Binding-site contacts:
Ligand atom C6 contacts residue TRP38 of chain 28.B at 3.9 Å (hydrophobic).
Ligand atom C4 contacts residue TRP38 of chain 28.B at 4.1 Å (hydrophobic).
Ligand atom N1 contacts residue LYS58 of chain 28.D at 4.0 Å.
Ligand atom O6 contacts residue LYS58 of chain 28.D at 4.2 Å.
Ligand atom N3 contacts residue TRP38 of chain 28.B at 4.3 Å.
Ligand atom N1 contacts residue TRP38 of chain 28.B at 4.1 Å.
Ligand atom N9 contacts residue TRP38 of chain 28.B at 4.4 Å.
Ligand atom N7 contacts residue TRP38 of chain 28.B at 3.7 Å.
Ligand atom O6 contacts residue TRP38 of chain 28.B at 3.7 Å.
Ligand atom C8 contacts residue TRP38 of chain 28.B at 4.1 Å (hydrophobic).
Ligand atom C2 contacts residue TRP38 of chain 28.B at 4.2 Å (hydrophobic).
Ligand atom C5 contacts residue TRP38 of chain 28.B at 3.9 Å (hydrophobic).

This small molecule binds to this protein.
Small molecule (SMILES): Nc1nc2[nH]cnc2c(=O)[nH]1

Sequence of chain 28.D:
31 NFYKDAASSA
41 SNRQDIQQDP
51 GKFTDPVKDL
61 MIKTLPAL

Sequence of chain 28.B:
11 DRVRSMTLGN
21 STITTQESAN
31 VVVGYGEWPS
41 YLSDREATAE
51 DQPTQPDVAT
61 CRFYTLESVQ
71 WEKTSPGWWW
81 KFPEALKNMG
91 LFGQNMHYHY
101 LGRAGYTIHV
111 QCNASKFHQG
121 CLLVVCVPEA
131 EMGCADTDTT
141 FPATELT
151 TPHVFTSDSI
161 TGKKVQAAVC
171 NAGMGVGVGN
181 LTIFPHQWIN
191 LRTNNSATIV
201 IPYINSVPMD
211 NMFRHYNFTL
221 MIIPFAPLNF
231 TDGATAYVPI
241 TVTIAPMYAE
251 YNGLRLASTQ